Sequence of chain 1.F:
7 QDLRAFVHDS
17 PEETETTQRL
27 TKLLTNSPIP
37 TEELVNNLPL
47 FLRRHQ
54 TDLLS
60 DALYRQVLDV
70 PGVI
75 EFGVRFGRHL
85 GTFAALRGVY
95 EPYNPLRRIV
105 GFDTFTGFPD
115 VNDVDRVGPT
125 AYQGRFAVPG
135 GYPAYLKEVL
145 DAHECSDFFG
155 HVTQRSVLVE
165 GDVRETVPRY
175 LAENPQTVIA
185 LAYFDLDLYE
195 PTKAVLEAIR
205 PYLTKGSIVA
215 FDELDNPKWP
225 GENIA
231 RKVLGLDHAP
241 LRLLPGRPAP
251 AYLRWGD

Binding-site contacts:
Ligand atom CA contacts residue ASP216 of chain 1.F at 3.8 Å.
Ligand atom CA contacts residue GLU217 of chain 1.F at 3.6 Å.
Ligand atom N contacts residue ASP191 of chain 1.F at 4.1 Å.
Ligand atom CB contacts residue GLU217 of chain 1.F at 4.1 Å.
Ligand atom N contacts residue ASP216 of chain 1.F at 2.7 Å (salt-bridge).
Ligand atom CB contacts residue PHE130 of chain 1.F at 4.0 Å (hydrophobic).
Ligand atom OE2 contacts residue TRP223 of chain 1.F at 2.9 Å (h-bond).
Ligand atom O contacts residue EDO1 of chain 1.JA at 3.9 Å.
Ligand atom CG contacts residue GLU217 of chain 1.F at 3.5 Å.
Ligand atom CG contacts residue TRP223 of chain 1.F at 4.1 Å (hydrophobic).
Ligand atom C contacts residue NA1 of chain 1.IA at 4.1 Å.
Ligand atom CD contacts residue TRP223 of chain 1.F at 3.7 Å (hydrophobic).
Ligand atom C contacts residue ASP216 of chain 1.F at 4.0 Å.
Ligand atom O contacts residue NA1 of chain 1.IA at 2.9 Å (h-bond).
Ligand atom O contacts residue GLU217 of chain 1.F at 3.2 Å (salt-bridge).
Ligand atom N contacts residue NA1 of chain 1.IA at 4.0 Å.
Ligand atom N contacts residue GLU217 of chain 1.F at 2.8 Å (salt-bridge).
Ligand atom O contacts residue ASP216 of chain 1.F at 3.3 Å (salt-bridge).
Ligand atom CD contacts residue PHE130 of chain 1.F at 4.1 Å (hydrophobic).
Ligand atom N contacts residue ASP189 of chain 1.F at 3.6 Å.
Ligand atom OE1 contacts residue PHE130 of chain 1.F at 3.4 Å.
Ligand atom C contacts residue GLU217 of chain 1.F at 3.7 Å.
Ligand atom OE2 contacts residue LYS222 of chain 1.F at 3.8 Å.

This protein binds this small molecule.
Small molecule (SMILES): N[C@@H](CCC(=O)O)C(=O)O